Binding-site contacts:
Ligand atom C4 contacts residue ASN1126 of chain 1.A at 4.2 Å.
Ligand atom N2 contacts residue ASN1126 of chain 1.A at 2.9 Å (h-bond).
Ligand atom O5 contacts residue ASN1126 of chain 1.A at 2.3 Å (h-bond).
Ligand atom C5 contacts residue ASN1126 of chain 1.A at 3.6 Å.
Ligand atom C7 contacts residue ASN1126 of chain 1.A at 3.6 Å.
Ligand atom C3 contacts residue ASN1126 of chain 1.A at 3.8 Å.
Ligand atom C1 contacts residue ASN1126 of chain 1.A at 1.4 Å.
Ligand atom C2 contacts residue ASN1126 of chain 1.A at 2.4 Å.
Ligand atom O7 contacts residue ASN1126 of chain 1.A at 3.9 Å.

A protein and the small-molecule ligand that binds it are described below.
Small molecule (SMILES): CC(=O)N[C@@H]1[C@@H](O)[C@H](O)[C@@H](CO)O[C@H]1O

Sequence of chain 1.A:
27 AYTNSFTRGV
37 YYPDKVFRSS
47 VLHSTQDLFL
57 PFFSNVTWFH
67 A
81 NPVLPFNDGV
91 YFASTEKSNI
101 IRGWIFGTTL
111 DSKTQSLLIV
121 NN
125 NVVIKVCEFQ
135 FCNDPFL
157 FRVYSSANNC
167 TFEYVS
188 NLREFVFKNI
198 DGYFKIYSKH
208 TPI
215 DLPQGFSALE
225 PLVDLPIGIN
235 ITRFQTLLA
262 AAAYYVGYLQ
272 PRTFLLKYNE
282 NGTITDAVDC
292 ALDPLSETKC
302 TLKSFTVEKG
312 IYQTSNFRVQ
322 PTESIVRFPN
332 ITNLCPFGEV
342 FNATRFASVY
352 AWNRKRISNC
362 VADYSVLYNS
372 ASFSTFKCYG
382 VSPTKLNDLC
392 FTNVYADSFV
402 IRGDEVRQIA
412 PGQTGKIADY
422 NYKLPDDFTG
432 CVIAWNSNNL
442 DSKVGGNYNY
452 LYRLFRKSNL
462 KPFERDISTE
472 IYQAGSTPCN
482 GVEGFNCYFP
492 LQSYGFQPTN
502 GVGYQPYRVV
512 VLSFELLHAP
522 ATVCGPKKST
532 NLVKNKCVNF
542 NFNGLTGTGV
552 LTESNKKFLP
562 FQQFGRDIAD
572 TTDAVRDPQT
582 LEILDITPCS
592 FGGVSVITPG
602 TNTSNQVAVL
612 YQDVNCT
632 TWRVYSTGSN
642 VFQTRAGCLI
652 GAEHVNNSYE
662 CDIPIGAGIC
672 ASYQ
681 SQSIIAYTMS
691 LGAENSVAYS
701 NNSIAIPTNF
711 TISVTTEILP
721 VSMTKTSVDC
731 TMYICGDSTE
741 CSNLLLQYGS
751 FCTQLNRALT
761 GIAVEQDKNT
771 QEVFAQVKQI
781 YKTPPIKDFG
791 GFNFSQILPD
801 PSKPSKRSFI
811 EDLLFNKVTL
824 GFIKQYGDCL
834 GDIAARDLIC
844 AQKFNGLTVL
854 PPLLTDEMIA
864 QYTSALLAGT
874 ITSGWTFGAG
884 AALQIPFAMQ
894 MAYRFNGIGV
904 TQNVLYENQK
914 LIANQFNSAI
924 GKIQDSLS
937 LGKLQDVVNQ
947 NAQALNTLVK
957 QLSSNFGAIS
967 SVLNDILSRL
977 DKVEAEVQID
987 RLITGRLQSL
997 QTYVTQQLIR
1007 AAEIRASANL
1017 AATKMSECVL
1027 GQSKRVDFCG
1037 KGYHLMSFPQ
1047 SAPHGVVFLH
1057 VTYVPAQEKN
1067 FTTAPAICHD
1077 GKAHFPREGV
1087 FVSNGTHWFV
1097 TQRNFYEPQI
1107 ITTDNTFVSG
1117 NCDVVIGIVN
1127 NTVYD